Sequence of chain 1.B:
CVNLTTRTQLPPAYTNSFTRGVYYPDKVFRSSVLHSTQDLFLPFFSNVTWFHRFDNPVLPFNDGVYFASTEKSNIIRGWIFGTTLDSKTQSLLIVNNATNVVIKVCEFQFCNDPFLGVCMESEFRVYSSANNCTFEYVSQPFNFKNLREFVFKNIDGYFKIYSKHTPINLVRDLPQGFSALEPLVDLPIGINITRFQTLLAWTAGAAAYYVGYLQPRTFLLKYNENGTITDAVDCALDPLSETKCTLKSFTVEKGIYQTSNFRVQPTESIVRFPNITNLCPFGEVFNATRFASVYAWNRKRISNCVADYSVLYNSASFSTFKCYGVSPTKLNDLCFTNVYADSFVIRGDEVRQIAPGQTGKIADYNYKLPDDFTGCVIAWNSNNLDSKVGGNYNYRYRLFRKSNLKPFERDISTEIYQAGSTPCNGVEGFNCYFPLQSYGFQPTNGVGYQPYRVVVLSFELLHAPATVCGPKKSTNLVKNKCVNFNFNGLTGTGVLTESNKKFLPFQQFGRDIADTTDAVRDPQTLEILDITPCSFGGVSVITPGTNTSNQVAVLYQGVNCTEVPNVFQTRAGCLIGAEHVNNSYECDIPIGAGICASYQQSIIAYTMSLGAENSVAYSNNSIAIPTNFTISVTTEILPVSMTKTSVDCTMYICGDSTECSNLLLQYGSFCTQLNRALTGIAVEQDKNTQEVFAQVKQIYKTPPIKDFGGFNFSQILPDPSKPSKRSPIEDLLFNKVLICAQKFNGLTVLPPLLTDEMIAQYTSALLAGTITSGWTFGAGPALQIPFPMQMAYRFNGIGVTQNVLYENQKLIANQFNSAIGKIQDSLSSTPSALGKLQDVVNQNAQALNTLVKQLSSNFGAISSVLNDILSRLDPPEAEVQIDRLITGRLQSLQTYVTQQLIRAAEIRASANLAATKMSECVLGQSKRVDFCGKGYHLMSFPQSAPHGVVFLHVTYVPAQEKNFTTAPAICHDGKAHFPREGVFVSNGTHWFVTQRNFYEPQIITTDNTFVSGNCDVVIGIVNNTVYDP

Sequence of chain 1.I:
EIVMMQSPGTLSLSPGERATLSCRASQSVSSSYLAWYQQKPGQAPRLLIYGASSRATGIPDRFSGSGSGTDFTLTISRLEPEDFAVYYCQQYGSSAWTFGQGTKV

Binding-site contacts:
Ligand atom O5 contacts residue SER50 of chain 1.I at 4.1 Å.
Ligand atom C8 contacts residue GLY71 of chain 1.I at 4.0 Å.
Ligand atom C6 contacts residue GLY339 of chain 1.B at 3.7 Å.
Ligand atom C6 contacts residue VAL367 of chain 1.B at 4.0 Å (hydrophobic).
Ligand atom O5 contacts residue GLU340 of chain 1.B at 4.0 Å.
Ligand atom C5 contacts residue GLY339 of chain 1.B at 4.2 Å.
Ligand atom C6 contacts residue GLU340 of chain 1.B at 4.2 Å.
Ligand atom O7 contacts residue SER52 of chain 1.I at 3.4 Å.
Ligand atom O5 contacts residue GLY339 of chain 1.B at 3.6 Å.
Ligand atom C4 contacts residue PHE124 of chain 1.H at 3.9 Å (hydrophobic).
Ligand atom C5 contacts residue ASN343 of chain 1.B at 3.6 Å.
Ligand atom C5 contacts residue PHE124 of chain 1.H at 4.1 Å (hydrophobic).
Ligand atom C5 contacts residue GLY339 of chain 1.B at 3.8 Å.
Ligand atom O4 contacts residue VAL367 of chain 1.B at 3.7 Å.
Ligand atom N2 contacts residue ASN343 of chain 1.B at 3.0 Å (h-bond).
Ligand atom O3 contacts residue PHE124 of chain 1.H at 3.9 Å.
Ligand atom O3 contacts residue SER50 of chain 1.I at 3.2 Å (h-bond).
Ligand atom C7 contacts residue SER51 of chain 1.I at 4.0 Å.
Ligand atom O6 contacts residue SER50 of chain 1.I at 3.3 Å (h-bond).
Ligand atom C8 contacts residue SER51 of chain 1.I at 3.4 Å.
Ligand atom N2 contacts residue SER51 of chain 1.I at 3.8 Å.
Ligand atom O5 contacts residue ASN343 of chain 1.B at 2.3 Å (h-bond).
Ligand atom C4 contacts residue ASN343 of chain 1.B at 4.2 Å.
Ligand atom O6 contacts residue GLY339 of chain 1.B at 3.4 Å.
Ligand atom C7 contacts residue SER52 of chain 1.I at 3.5 Å.
Ligand atom C7 contacts residue ASN343 of chain 1.B at 3.1 Å.
Ligand atom C6 contacts residue GLY339 of chain 1.B at 4.1 Å.
Ligand atom O3 contacts residue SER52 of chain 1.I at 4.2 Å.
Ligand atom C2 contacts residue ASN343 of chain 1.B at 2.5 Å.
Ligand atom C3 contacts residue ASN343 of chain 1.B at 3.8 Å.
Ligand atom O7 contacts residue ASN343 of chain 1.B at 2.8 Å (h-bond).
Ligand atom C4 contacts residue VAL367 of chain 1.B at 4.3 Å (hydrophobic).
Ligand atom C1 contacts residue ASN343 of chain 1.B at 1.4 Å.
Ligand atom C2 contacts residue SER52 of chain 1.I at 4.3 Å.
Ligand atom N2 contacts residue SER52 of chain 1.I at 3.9 Å.
Ligand atom C6 contacts residue PHE124 of chain 1.H at 4.1 Å (hydrophobic).
Ligand atom O5 contacts residue GLY339 of chain 1.B at 4.1 Å.
Ligand atom C1 contacts residue GLY339 of chain 1.B at 4.2 Å.
Ligand atom C6 contacts residue SER50 of chain 1.I at 4.1 Å.
Ligand atom C8 contacts residue SER52 of chain 1.I at 3.9 Å.

A small-molecule ligand and the protein it binds are described below.
Small molecule (SMILES): CC(=O)N[C@H]1[C@H](O[C@H]2[C@H](O)[C@@H](NC(C)=O)CO[C@@H]2CO[C@@H]2O[C@@H](C)[C@@H](O)[C@@H](O)[C@@H]2O)O[C@H](CO)[C@@H](O[C@@H]2O[C@H](CO)[C@@H](O)[C@H](O)[C@@H]2O)[C@@H]1O

Sequence of chain 1.H:
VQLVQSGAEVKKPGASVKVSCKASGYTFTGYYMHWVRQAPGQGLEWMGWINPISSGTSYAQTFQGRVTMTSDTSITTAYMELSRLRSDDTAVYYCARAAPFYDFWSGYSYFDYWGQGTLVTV